Binding-site contacts:
Ligand atom O5 contacts residue ALA693 of chain 1.C at 4.4 Å.
Ligand atom C1 contacts residue ASN1061 of chain 1.C at 1.4 Å.
Ligand atom C4 contacts residue ASN1061 of chain 1.C at 3.9 Å.
Ligand atom O6 contacts residue ASN1061 of chain 1.C at 3.1 Å (h-bond).
Ligand atom N2 contacts residue ALA693 of chain 1.C at 3.8 Å.
Ligand atom C5 contacts residue ASN1061 of chain 1.C at 3.3 Å.
Ligand atom O5 contacts residue ASN1061 of chain 1.C at 2.5 Å (h-bond).
Ligand atom C6 contacts residue ASN1061 of chain 1.C at 3.2 Å.
Ligand atom N2 contacts residue ASN1061 of chain 1.C at 3.2 Å (h-bond).
Ligand atom O3 contacts residue ALA693 of chain 1.C at 4.2 Å.
Ligand atom O4 contacts residue ALA693 of chain 1.C at 4.5 Å.
Ligand atom O7 contacts residue ASN1061 of chain 1.C at 3.4 Å (h-bond).
Ligand atom C6 contacts residue ALA693 of chain 1.C at 4.2 Å (hydrophobic).
Ligand atom C2 contacts residue ASN1061 of chain 1.C at 2.4 Å.
Ligand atom C7 contacts residue ASN1061 of chain 1.C at 3.6 Å.
Ligand atom C8 contacts residue GLU1059 of chain 1.C at 3.8 Å.
Ligand atom C5 contacts residue ALA693 of chain 1.C at 3.8 Å (hydrophobic).
Ligand atom O5 contacts residue GLN882 of chain 1.E at 4.0 Å.
Ligand atom C2 contacts residue ALA693 of chain 1.C at 3.9 Å (hydrophobic).
Ligand atom C3 contacts residue ASN1061 of chain 1.C at 3.6 Å.

Sequence of chain 1.E:
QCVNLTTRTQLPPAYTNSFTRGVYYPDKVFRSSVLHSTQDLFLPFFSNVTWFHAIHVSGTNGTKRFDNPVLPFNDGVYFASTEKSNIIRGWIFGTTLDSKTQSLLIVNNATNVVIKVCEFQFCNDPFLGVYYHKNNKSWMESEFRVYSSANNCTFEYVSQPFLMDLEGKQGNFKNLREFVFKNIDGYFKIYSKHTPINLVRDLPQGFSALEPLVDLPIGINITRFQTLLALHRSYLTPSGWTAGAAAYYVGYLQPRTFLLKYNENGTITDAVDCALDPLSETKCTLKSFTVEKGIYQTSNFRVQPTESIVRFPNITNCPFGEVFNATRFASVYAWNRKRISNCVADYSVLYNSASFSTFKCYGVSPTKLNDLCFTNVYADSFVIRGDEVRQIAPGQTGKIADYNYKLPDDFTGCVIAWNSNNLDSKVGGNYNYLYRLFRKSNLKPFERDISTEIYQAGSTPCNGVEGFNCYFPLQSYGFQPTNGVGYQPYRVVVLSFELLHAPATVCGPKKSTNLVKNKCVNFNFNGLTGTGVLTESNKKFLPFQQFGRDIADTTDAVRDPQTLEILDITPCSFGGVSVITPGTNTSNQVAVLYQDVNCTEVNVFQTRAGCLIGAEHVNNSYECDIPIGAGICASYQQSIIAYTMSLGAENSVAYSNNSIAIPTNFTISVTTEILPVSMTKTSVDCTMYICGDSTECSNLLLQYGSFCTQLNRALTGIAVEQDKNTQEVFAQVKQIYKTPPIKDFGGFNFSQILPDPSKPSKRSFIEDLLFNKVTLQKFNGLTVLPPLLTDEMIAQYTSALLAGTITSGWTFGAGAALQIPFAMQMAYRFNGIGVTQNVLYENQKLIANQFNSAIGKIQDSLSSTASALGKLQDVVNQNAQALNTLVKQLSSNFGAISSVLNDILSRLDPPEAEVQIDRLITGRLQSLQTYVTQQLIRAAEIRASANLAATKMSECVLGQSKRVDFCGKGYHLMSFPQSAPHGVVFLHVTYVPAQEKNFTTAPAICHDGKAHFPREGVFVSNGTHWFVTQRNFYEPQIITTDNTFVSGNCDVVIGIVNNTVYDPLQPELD

This small molecule binds to this protein.
Small molecule (SMILES): CC(=O)N[C@H]1[C@H](O[C@H]2[C@H](O)[C@@H](NC(C)=O)CO[C@@H]2CO)O[C@H](CO)[C@@H](O)[C@@H]1O

Sequence of chain 1.C:
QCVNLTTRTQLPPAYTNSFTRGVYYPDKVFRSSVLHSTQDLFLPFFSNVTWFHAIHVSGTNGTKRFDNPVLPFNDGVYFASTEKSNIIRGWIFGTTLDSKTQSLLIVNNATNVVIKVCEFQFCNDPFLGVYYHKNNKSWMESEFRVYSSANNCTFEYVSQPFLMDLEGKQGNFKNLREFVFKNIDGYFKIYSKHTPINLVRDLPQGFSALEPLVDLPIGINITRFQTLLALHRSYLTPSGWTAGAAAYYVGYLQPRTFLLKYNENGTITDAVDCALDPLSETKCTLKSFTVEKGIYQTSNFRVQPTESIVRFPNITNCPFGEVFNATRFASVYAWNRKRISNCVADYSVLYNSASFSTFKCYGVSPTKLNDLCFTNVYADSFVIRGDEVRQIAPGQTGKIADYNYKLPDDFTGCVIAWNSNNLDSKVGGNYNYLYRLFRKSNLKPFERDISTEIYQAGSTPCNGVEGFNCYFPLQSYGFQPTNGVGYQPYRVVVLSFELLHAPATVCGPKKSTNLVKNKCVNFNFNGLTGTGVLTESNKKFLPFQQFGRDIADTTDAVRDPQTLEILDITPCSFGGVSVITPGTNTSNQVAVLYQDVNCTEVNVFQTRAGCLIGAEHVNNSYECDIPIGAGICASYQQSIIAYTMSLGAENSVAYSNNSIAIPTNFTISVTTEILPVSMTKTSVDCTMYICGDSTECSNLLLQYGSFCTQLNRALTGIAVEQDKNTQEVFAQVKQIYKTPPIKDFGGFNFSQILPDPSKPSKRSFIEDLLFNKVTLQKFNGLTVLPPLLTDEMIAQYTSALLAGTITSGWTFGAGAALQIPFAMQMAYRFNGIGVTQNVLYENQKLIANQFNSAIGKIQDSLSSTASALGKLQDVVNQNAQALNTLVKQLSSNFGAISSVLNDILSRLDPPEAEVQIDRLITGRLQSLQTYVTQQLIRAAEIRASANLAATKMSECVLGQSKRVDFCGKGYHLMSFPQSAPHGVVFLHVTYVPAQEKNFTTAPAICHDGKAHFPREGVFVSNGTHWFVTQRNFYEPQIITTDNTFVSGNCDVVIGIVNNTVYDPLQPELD